Binding-site contacts:
Ligand atom CK7 contacts residue SER207 of chain 4.A at 4.1 Å.
Ligand atom OK1 contacts residue TRP108 of chain 4.A at 3.7 Å.
Ligand atom CK5 contacts residue TRP108 of chain 4.A at 4.1 Å (hydrophobic).
Ligand atom CK5 contacts residue TYR172 of chain 4.A at 4.4 Å (hydrophobic).
Ligand atom CK8 contacts residue SER207 of chain 4.A at 2.8 Å.
Ligand atom OK1 contacts residue TYR172 of chain 4.A at 3.8 Å.
Ligand atom CK1 contacts residue TRP108 of chain 4.A at 4.4 Å (hydrophobic).
Ligand atom CK9 contacts residue TYR110 of chain 4.A at 4.1 Å (hydrophobic).
Ligand atom CK4 contacts residue TRP108 of chain 4.A at 4.0 Å (hydrophobic).
Ligand atom OK2 contacts residue TRP108 of chain 4.A at 3.9 Å.
Ligand atom CK8 contacts residue TYR110 of chain 4.A at 4.3 Å (hydrophobic).
Ligand atom CK9 contacts residue SER207 of chain 4.A at 2.8 Å.
Ligand atom CKA contacts residue SER207 of chain 4.A at 4.0 Å.
Ligand atom CK8 contacts residue NAD1 of chain 4.B at 3.9 Å.
Ligand atom CK2 contacts residue THR206 of chain 4.A at 4.2 Å.
Ligand atom CK2 contacts residue NAD1 of chain 4.B at 4.4 Å.
Ligand atom CK4 contacts residue NAD1 of chain 4.B at 4.2 Å.
Ligand atom CK3 contacts residue TRP108 of chain 4.A at 4.0 Å (hydrophobic).
Ligand atom CK1 contacts residue THR206 of chain 4.A at 4.2 Å.
Ligand atom CK1 contacts residue SER207 of chain 4.A at 4.4 Å.
Ligand atom CK6 contacts residue TRP108 of chain 4.A at 4.4 Å (hydrophobic).
Ligand atom CK2 contacts residue TRP108 of chain 4.A at 4.3 Å (hydrophobic).
Ligand atom CK1 contacts residue NAD1 of chain 4.B at 3.4 Å.
Ligand atom CK5 contacts residue NAD1 of chain 4.B at 3.9 Å.
Ligand atom CK7 contacts residue THR206 of chain 4.A at 4.3 Å.
Ligand atom CK6 contacts residue NAD1 of chain 4.B at 3.4 Å.
Ligand atom OK1 contacts residue NAD1 of chain 4.B at 3.6 Å.

Sequence of chain 4.A:
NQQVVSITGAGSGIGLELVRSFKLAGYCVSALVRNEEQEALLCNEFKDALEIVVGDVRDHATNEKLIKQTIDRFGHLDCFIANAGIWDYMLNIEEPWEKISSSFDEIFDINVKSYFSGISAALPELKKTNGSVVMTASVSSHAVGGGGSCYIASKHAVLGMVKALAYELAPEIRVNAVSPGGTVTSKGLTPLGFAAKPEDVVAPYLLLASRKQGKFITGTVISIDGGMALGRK

A protein and the small-molecule ligand that binds it are described below.
Small molecule (SMILES): Oc1cccc(-c2ccccc2)c1O